Binding-site contacts:
Ligand atom C contacts residue PRO9 of chain 1.B at 3.8 Å (hydrophobic).
Ligand atom C7 contacts residue LYS92 of chain 1.B at 4.4 Å.
Ligand atom N contacts residue TYR72 of chain 1.B at 3.7 Å.
Ligand atom C3 contacts residue THR11 of chain 1.B at 4.3 Å.
Ligand atom O contacts residue TYR72 of chain 1.B at 3.7 Å.
Ligand atom C contacts residue ILE96 of chain 1.B at 3.9 Å (hydrophobic).
Ligand atom C4 contacts residue TYR72 of chain 1.B at 3.6 Å (hydrophobic).
Ligand atom C2 contacts residue THR11 of chain 1.B at 4.1 Å.
Ligand atom C7 contacts residue GLU87 of chain 1.B at 3.4 Å.
Ligand atom O contacts residue GLU87 of chain 1.B at 3.0 Å (salt-bridge).
Ligand atom C5 contacts residue TYR72 of chain 1.B at 3.6 Å (hydrophobic).
Ligand atom C1 contacts residue TYR72 of chain 1.B at 3.8 Å (hydrophobic).
Ligand atom C5 contacts residue GLU87 of chain 1.B at 4.5 Å.
Ligand atom C3 contacts residue TYR72 of chain 1.B at 3.7 Å (hydrophobic).
Ligand atom O contacts residue LYS92 of chain 1.B at 3.9 Å.
Ligand atom C8 contacts residue TYR72 of chain 1.B at 3.6 Å (hydrophobic).
Ligand atom N contacts residue GLU87 of chain 1.B at 3.1 Å (salt-bridge).
Ligand atom C6 contacts residue PHE93 of chain 1.B at 4.3 Å (hydrophobic).
Ligand atom C6 contacts residue TYR72 of chain 1.B at 4.0 Å (hydrophobic).
Ligand atom C7 contacts residue TYR72 of chain 1.B at 3.4 Å (hydrophobic).
Ligand atom F contacts residue LYS92 of chain 1.B at 3.7 Å.
Ligand atom C2 contacts residue TYR72 of chain 1.B at 3.8 Å (hydrophobic).
Ligand atom C contacts residue TYR72 of chain 1.B at 4.1 Å (hydrophobic).
Ligand atom O1 contacts residue TYR72 of chain 1.B at 3.0 Å (h-bond).

The protein below binds the small molecule below.
Small molecule (SMILES): Cc1ccc2c(c1)NC(=O)[C@]2(O)C(F)(F)F

Sequence of chain 1.B:
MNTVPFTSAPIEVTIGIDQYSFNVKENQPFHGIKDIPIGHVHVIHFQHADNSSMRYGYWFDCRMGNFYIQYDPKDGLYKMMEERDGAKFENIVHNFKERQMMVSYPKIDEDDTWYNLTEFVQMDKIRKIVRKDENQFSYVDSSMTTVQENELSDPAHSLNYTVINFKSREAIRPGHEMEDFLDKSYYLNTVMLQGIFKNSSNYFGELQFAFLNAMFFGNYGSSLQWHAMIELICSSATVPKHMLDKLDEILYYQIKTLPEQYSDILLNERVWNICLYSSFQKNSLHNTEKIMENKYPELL